Binding-site contacts:
Ligand atom C8 contacts residue SER55 of chain 1.HA at 4.2 Å.
Ligand atom O7 contacts residue TYR139 of chain 1.HA at 3.2 Å (h-bond).
Ligand atom C7 contacts residue TYR59 of chain 1.HA at 4.2 Å (hydrophobic).
Ligand atom C7 contacts residue TYR139 of chain 1.HA at 3.7 Å (hydrophobic).
Ligand atom C3 contacts residue ASN48 of chain 1.HA at 3.8 Å.
Ligand atom C7 contacts residue SER54 of chain 1.HA at 4.3 Å.
Ligand atom C6 contacts residue THR50 of chain 1.HA at 3.7 Å.
Ligand atom C1 contacts residue ASN48 of chain 1.HA at 1.4 Å.
Ligand atom C8 contacts residue SER54 of chain 1.HA at 3.1 Å.
Ligand atom C8 contacts residue ARG56 of chain 1.HA at 3.7 Å.
Ligand atom C5 contacts residue ASN48 of chain 1.HA at 3.6 Å.
Ligand atom O7 contacts residue ASN48 of chain 1.HA at 3.3 Å (h-bond).
Ligand atom C8 contacts residue TYR59 of chain 1.HA at 3.2 Å (hydrophobic).
Ligand atom C8 contacts residue THR57 of chain 1.HA at 3.9 Å.
Ligand atom C4 contacts residue ASN48 of chain 1.HA at 4.3 Å.
Ligand atom C3 contacts residue THR50 of chain 1.HA at 4.5 Å.
Ligand atom O6 contacts residue SER52 of chain 1.HA at 4.4 Å.
Ligand atom C8 contacts residue THR50 of chain 1.HA at 4.4 Å.
Ligand atom O5 contacts residue THR50 of chain 1.HA at 4.0 Å.
Ligand atom N2 contacts residue THR57 of chain 1.HA at 4.4 Å.
Ligand atom C7 contacts residue THR57 of chain 1.HA at 3.8 Å.
Ligand atom C1 contacts residue THR50 of chain 1.HA at 3.7 Å.
Ligand atom O6 contacts residue THR50 of chain 1.HA at 2.8 Å (h-bond).
Ligand atom C2 contacts residue ASN48 of chain 1.HA at 2.5 Å.
Ligand atom C3 contacts residue THR57 of chain 1.HA at 4.3 Å.
Ligand atom O6 contacts residue ALA51 of chain 1.HA at 4.2 Å.
Ligand atom C8 contacts residue PRO113 of chain 1.HA at 4.3 Å (hydrophobic).
Ligand atom C7 contacts residue ASN48 of chain 1.HA at 3.3 Å.
Ligand atom C5 contacts residue THR50 of chain 1.HA at 3.8 Å.
Ligand atom C8 contacts residue ASN48 of chain 1.HA at 4.4 Å.
Ligand atom C8 contacts residue TYR139 of chain 1.HA at 3.7 Å (hydrophobic).
Ligand atom O5 contacts residue ASN48 of chain 1.HA at 2.4 Å (h-bond).
Ligand atom N2 contacts residue ASN48 of chain 1.HA at 2.9 Å (h-bond).
Ligand atom N2 contacts residue TYR59 of chain 1.HA at 4.2 Å.
Ligand atom O7 contacts residue THR57 of chain 1.HA at 3.1 Å.

Sequence of chain 1.HA:
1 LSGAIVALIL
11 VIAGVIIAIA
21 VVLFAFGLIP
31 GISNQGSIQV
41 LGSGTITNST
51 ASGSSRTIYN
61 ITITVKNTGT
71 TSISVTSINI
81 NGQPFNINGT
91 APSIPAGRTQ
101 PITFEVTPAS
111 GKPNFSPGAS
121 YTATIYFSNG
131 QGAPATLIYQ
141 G

This protein binds this small molecule.
Small molecule (SMILES): CC(=O)N[C@H]1[C@H](O[C@H]2[C@H](O)[C@@H](NC(C)=O)CO[C@@H]2CO)O[C@H](CO)[C@@H](O)[C@@H]1O